Binding-site contacts:
Ligand atom C3 contacts residue ASN268 of chain 1.C at 3.9 Å.
Ligand atom O7 contacts residue ASN268 of chain 1.C at 2.8 Å (h-bond).
Ligand atom O5 contacts residue ASN268 of chain 1.C at 2.1 Å (h-bond).
Ligand atom C4 contacts residue ASN268 of chain 1.C at 4.3 Å.
Ligand atom C1 contacts residue ASN268 of chain 1.C at 1.5 Å.
Ligand atom O7 contacts residue ASN266 of chain 1.C at 4.4 Å.
Ligand atom C7 contacts residue GLU267 of chain 1.C at 4.0 Å.
Ligand atom C7 contacts residue ASN268 of chain 1.C at 3.4 Å.
Ligand atom N2 contacts residue ASN268 of chain 1.C at 3.0 Å (h-bond).
Ligand atom C5 contacts residue ASN268 of chain 1.C at 3.5 Å.
Ligand atom C6 contacts residue ASN268 of chain 1.C at 4.5 Å.
Ligand atom N2 contacts residue GLU267 of chain 1.C at 4.1 Å.
Ligand atom C2 contacts residue ASN268 of chain 1.C at 2.7 Å.
Ligand atom C8 contacts residue GLU267 of chain 1.C at 3.4 Å.

The protein below binds the small molecule below.
Small molecule (SMILES): CC(=O)N[C@H]1[C@H](O[C@H]2[C@H](O)[C@@H](NC(C)=O)CO[C@@H]2CO)O[C@H](CO)[C@@H](O)[C@@H]1O

Sequence of chain 1.C:
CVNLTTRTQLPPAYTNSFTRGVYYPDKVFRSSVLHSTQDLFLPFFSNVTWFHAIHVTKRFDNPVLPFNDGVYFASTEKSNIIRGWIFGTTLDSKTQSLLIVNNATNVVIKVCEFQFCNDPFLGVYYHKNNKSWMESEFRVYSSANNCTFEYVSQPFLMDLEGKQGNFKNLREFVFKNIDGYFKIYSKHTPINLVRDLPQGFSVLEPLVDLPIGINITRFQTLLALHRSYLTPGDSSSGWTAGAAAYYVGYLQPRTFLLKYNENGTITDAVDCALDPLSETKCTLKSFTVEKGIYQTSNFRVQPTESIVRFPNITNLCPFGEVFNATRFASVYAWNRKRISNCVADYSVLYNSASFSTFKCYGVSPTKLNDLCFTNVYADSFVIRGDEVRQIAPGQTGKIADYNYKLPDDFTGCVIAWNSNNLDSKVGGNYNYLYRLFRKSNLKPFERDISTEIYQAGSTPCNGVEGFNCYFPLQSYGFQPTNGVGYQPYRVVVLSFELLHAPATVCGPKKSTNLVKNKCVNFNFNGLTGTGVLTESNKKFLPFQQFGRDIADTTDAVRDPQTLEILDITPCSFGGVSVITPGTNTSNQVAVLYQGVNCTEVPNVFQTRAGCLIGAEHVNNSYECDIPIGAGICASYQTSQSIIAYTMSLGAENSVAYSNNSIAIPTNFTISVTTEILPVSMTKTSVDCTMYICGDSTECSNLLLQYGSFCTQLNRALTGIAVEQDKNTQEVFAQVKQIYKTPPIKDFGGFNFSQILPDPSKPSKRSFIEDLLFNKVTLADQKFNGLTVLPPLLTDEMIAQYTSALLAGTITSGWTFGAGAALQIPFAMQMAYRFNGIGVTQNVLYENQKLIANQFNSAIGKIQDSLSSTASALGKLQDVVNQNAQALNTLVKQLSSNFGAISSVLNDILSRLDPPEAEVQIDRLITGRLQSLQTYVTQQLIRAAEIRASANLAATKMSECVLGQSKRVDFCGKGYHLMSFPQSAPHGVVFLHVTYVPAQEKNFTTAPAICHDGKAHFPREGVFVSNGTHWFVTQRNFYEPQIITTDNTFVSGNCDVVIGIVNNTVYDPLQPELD